Sequence of chain 1.C:
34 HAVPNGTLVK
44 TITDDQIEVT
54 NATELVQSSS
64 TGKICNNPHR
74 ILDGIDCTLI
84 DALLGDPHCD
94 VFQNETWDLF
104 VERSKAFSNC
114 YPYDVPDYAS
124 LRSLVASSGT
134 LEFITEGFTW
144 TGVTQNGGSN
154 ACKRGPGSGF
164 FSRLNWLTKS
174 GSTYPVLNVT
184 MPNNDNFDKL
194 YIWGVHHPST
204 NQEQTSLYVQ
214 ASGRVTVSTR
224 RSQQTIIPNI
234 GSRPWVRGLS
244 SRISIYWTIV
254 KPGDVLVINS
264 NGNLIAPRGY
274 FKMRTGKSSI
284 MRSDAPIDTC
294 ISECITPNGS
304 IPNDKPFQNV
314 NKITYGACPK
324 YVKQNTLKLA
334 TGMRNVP

The protein below binds the small molecule below.
Small molecule (SMILES): CC(=O)N[C@H]1[C@H](O[C@H]2[C@H](O)[C@@H](NC(C)=O)CO[C@@H]2CO)O[C@H](CO)[C@@H](O[C@@H]2O[C@H](CO[C@H]3O[C@H](CO)[C@@H](O)[C@H](O)[C@@H]3O)[C@@H](O)[C@H](O[C@H]3O[C@H](CO)[C@@H](O)[C@H](O)[C@@H]3O)[C@@H]2O)[C@@H]1O

Sequence of chain 1.A:
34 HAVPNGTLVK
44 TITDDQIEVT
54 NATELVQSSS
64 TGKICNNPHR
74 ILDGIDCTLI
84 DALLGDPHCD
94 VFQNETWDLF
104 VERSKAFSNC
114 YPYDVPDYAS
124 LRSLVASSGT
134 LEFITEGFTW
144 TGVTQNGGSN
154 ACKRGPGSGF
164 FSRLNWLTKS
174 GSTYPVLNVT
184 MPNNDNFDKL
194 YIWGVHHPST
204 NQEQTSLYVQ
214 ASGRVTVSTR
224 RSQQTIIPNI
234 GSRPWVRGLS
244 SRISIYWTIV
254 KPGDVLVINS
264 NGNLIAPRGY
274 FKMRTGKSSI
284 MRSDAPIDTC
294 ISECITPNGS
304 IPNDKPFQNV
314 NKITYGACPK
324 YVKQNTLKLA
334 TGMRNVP

Binding-site contacts:
Ligand atom C3 contacts residue ASN181 of chain 1.A at 3.8 Å.
Ligand atom N2 contacts residue ASN181 of chain 1.A at 2.9 Å (h-bond).
Ligand atom C4 contacts residue ASN181 of chain 1.A at 4.2 Å.
Ligand atom O7 contacts residue PRO237 of chain 1.C at 3.5 Å.
Ligand atom C3 contacts residue SER235 of chain 1.C at 4.4 Å.
Ligand atom O7 contacts residue TRP238 of chain 1.C at 2.7 Å (h-bond).
Ligand atom C7 contacts residue ASN181 of chain 1.A at 3.1 Å.
Ligand atom C5 contacts residue ASN181 of chain 1.A at 3.6 Å.
Ligand atom C1 contacts residue SER235 of chain 1.C at 3.5 Å.
Ligand atom O5 contacts residue ASN181 of chain 1.A at 2.3 Å (h-bond).
Ligand atom C2 contacts residue TRP238 of chain 1.C at 4.1 Å (hydrophobic).
Ligand atom C6 contacts residue THR183 of chain 1.A at 3.6 Å.
Ligand atom C8 contacts residue ASN181 of chain 1.A at 4.3 Å.
Ligand atom C8 contacts residue PRO237 of chain 1.C at 4.3 Å (hydrophobic).
Ligand atom O3 contacts residue TRP238 of chain 1.C at 3.8 Å.
Ligand atom C8 contacts residue VAL258 of chain 1.A at 3.9 Å (hydrophobic).
Ligand atom O5 contacts residue TRP238 of chain 1.C at 4.4 Å.
Ligand atom O6 contacts residue THR183 of chain 1.A at 3.2 Å.
Ligand atom O7 contacts residue ARG236 of chain 1.C at 3.7 Å.
Ligand atom C1 contacts residue ASN181 of chain 1.A at 1.4 Å.
Ligand atom C2 contacts residue ASN181 of chain 1.A at 2.5 Å.
Ligand atom C8 contacts residue TRP238 of chain 1.C at 4.2 Å (hydrophobic).
Ligand atom C8 contacts residue VAL260 of chain 1.A at 4.4 Å (hydrophobic).
Ligand atom O5 contacts residue SER235 of chain 1.C at 4.4 Å.
Ligand atom N2 contacts residue TRP238 of chain 1.C at 4.3 Å.
Ligand atom C4 contacts residue TRP238 of chain 1.C at 4.1 Å (hydrophobic).
Ligand atom C5 contacts residue TRP238 of chain 1.C at 3.9 Å (hydrophobic).
Ligand atom O7 contacts residue ASN181 of chain 1.A at 2.9 Å (h-bond).
Ligand atom C8 contacts residue THR183 of chain 1.A at 4.2 Å.
Ligand atom C1 contacts residue TRP238 of chain 1.C at 4.4 Å (hydrophobic).
Ligand atom O6 contacts residue TRP238 of chain 1.C at 4.0 Å.
Ligand atom N2 contacts residue SER235 of chain 1.C at 3.9 Å.
Ligand atom C2 contacts residue SER235 of chain 1.C at 4.1 Å.
Ligand atom C7 contacts residue TRP238 of chain 1.C at 3.7 Å (hydrophobic).
Ligand atom C7 contacts residue PRO237 of chain 1.C at 4.3 Å (hydrophobic).
Ligand atom O5 contacts residue TRP238 of chain 1.C at 4.1 Å.
Ligand atom C6 contacts residue TRP238 of chain 1.C at 4.3 Å (hydrophobic).
Ligand atom C6 contacts residue TRP238 of chain 1.C at 4.1 Å (hydrophobic).